Binding-site contacts:
Ligand atom N21 contacts residue GLN116 of chain 1.B at 3.4 Å (h-bond).
Ligand atom C2 contacts residue SER60 of chain 1.B at 3.6 Å.
Ligand atom O13 contacts residue SER315 of chain 1.B at 4.0 Å.
Ligand atom C5 contacts residue GLN116 of chain 1.B at 4.0 Å.
Ligand atom S17 contacts residue THR313 of chain 1.B at 3.4 Å (h-bond).
Ligand atom C2 contacts residue SER315 of chain 1.B at 3.5 Å.
Ligand atom O8 contacts residue SER60 of chain 1.B at 2.3 Å (h-bond).
Ligand atom O8 contacts residue GLY314 of chain 1.B at 3.4 Å.
Ligand atom O10 contacts residue TYR147 of chain 1.B at 3.7 Å.
Ligand atom O13 contacts residue GLY314 of chain 1.B at 3.6 Å.
Ligand atom C1 contacts residue SER315 of chain 1.B at 4.0 Å.
Ligand atom O12 contacts residue THR313 of chain 1.B at 2.9 Å (h-bond).
Ligand atom O12 contacts residue LYS312 of chain 1.B at 3.0 Å (salt-bridge).
Ligand atom C6 contacts residue LEU115 of chain 1.B at 3.8 Å (hydrophobic).
Ligand atom C23 contacts residue SER315 of chain 1.B at 4.1 Å.
Ligand atom N14 contacts residue SER60 of chain 1.B at 2.3 Å (h-bond).
Ligand atom N15 contacts residue TYR219 of chain 1.B at 4.0 Å.
Ligand atom C6 contacts residue TYR147 of chain 1.B at 3.8 Å (hydrophobic).
Ligand atom O24 contacts residue TYR219 of chain 1.B at 3.3 Å.
Ligand atom O12 contacts residue TYR147 of chain 1.B at 3.6 Å.
Ligand atom C7 contacts residue TYR147 of chain 1.B at 3.2 Å (hydrophobic).
Ligand atom O13 contacts residue THR313 of chain 1.B at 3.6 Å (h-bond).
Ligand atom C23 contacts residue TYR219 of chain 1.B at 4.0 Å (hydrophobic).
Ligand atom C3 contacts residue SER315 of chain 1.B at 3.7 Å.
Ligand atom O8 contacts residue GLY59 of chain 1.B at 3.7 Å.
Ligand atom C1 contacts residue SER60 of chain 1.B at 1.4 Å.
Ligand atom O9 contacts residue GLN116 of chain 1.B at 2.8 Å (h-bond).
Ligand atom C1 contacts residue TYR147 of chain 1.B at 4.1 Å (hydrophobic).
Ligand atom O8 contacts residue SER315 of chain 1.B at 2.9 Å (h-bond).
Ligand atom C7 contacts residue SER60 of chain 1.B at 2.8 Å.
Ligand atom C1 contacts residue LYS63 of chain 1.B at 4.1 Å.
Ligand atom C3 contacts residue GLN116 of chain 1.B at 3.9 Å.
Ligand atom O9 contacts residue ASN149 of chain 1.B at 3.1 Å (h-bond).
Ligand atom N15 contacts residue SER315 of chain 1.B at 2.8 Å (h-bond).
Ligand atom C5 contacts residue LEU115 of chain 1.B at 4.0 Å (hydrophobic).
Ligand atom O24 contacts residue SER315 of chain 1.B at 3.7 Å.
Ligand atom O13 contacts residue SER60 of chain 1.B at 3.6 Å.
Ligand atom O11 contacts residue ASN343 of chain 1.B at 3.1 Å (h-bond).
Ligand atom O11 contacts residue THR313 of chain 1.B at 3.4 Å (h-bond).
Ligand atom C3 contacts residue ASN149 of chain 1.B at 4.1 Å.

Sequence of chain 1.B:
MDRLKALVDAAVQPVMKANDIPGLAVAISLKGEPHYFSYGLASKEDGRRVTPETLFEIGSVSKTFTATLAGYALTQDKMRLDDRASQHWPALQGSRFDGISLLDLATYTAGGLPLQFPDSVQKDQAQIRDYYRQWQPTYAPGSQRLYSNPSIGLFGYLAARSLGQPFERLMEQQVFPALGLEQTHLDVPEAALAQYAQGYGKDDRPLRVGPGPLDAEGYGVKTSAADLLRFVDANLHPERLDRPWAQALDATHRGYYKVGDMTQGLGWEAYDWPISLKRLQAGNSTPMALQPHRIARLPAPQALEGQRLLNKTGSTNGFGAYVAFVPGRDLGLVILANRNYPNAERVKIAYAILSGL

This protein binds this small molecule.
Small molecule (SMILES): NCCONC(=O)[C@@H]1CC[C@@H](NOS(=O)(=O)O)CN1C=O